Sequence of chain 34.K:
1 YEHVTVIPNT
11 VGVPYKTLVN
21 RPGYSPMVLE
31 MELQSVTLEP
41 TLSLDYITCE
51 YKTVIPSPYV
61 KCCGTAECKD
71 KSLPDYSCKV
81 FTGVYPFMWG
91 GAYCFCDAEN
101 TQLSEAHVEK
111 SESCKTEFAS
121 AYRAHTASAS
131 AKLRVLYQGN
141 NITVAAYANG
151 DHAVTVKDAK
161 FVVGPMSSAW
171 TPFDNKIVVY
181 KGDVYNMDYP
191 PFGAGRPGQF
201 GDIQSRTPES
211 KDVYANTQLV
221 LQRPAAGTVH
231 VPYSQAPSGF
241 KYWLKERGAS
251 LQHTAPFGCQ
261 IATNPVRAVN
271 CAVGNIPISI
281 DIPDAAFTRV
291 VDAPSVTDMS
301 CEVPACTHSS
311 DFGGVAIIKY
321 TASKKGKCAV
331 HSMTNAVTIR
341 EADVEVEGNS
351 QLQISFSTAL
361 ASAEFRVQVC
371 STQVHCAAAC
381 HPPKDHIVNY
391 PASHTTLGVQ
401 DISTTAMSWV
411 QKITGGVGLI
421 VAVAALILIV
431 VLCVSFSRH

Sequence of chain 34.L:
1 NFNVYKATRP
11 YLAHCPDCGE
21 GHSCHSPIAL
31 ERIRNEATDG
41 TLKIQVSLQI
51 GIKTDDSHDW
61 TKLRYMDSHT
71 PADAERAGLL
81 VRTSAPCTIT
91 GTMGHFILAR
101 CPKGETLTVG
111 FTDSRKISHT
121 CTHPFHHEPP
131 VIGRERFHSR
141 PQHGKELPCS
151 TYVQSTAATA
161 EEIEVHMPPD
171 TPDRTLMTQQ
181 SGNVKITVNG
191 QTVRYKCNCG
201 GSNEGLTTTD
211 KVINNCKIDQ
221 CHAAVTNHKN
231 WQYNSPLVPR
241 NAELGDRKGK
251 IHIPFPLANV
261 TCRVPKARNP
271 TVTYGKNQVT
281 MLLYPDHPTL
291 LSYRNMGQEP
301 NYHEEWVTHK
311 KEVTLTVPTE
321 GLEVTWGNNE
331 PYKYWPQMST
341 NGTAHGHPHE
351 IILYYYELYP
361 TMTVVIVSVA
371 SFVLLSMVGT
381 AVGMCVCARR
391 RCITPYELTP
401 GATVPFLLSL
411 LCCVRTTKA

This small molecule binds to this protein.
Small molecule (SMILES): CC(=O)N[C@@H]1[C@@H](O)[C@H](O)[C@@H](CO)O[C@H]1O

Binding-site contacts:
Ligand atom C8 contacts residue ASN259 of chain 34.L at 4.4 Å.
Ligand atom N2 contacts residue ASN259 of chain 34.L at 2.9 Å (h-bond).
Ligand atom O7 contacts residue LYS181 of chain 34.K at 4.3 Å.
Ligand atom O7 contacts residue ASN259 of chain 34.L at 2.9 Å (h-bond).
Ligand atom C3 contacts residue ASN259 of chain 34.L at 3.8 Å.
Ligand atom C8 contacts residue LYS181 of chain 34.K at 4.3 Å.
Ligand atom C2 contacts residue ASN259 of chain 34.L at 2.4 Å.
Ligand atom C4 contacts residue ASN259 of chain 34.L at 4.2 Å.
Ligand atom C1 contacts residue ASN259 of chain 34.L at 1.4 Å.
Ligand atom C7 contacts residue ASN259 of chain 34.L at 3.1 Å.
Ligand atom O5 contacts residue ASN259 of chain 34.L at 2.3 Å (h-bond).
Ligand atom C5 contacts residue ASN259 of chain 34.L at 3.7 Å.
Ligand atom O7 contacts residue THR116 of chain 34.K at 3.9 Å.
Ligand atom O6 contacts residue ASN259 of chain 34.L at 4.2 Å.